Sequence of chain 12.A:
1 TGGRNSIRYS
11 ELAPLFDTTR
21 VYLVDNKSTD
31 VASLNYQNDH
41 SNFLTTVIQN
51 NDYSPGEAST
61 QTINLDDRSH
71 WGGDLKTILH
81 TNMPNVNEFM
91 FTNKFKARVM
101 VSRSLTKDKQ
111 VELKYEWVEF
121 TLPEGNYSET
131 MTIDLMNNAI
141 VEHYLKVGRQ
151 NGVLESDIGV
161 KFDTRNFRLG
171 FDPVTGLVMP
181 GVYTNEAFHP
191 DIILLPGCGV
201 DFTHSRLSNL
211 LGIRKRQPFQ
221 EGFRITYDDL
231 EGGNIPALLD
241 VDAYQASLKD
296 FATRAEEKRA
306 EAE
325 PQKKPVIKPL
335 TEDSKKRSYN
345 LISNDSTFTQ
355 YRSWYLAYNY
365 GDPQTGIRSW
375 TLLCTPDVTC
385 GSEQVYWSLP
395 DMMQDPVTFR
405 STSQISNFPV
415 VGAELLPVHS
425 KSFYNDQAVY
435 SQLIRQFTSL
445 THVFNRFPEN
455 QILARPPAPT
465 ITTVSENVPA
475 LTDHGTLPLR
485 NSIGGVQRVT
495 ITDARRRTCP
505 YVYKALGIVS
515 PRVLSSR

Binding-site contacts:
Ligand atom C3 contacts residue TRP117 of chain 12.A at 3.5 Å (hydrophobic).
Ligand atom C1 contacts residue ARG98 of chain 12.A at 3.2 Å.
Ligand atom O1S contacts residue THR226 of chain 12.A at 4.3 Å.
Ligand atom O1S contacts residue ASP228 of chain 12.A at 3.6 Å.
Ligand atom C14 contacts residue ARG224 of chain 12.A at 4.5 Å.
Ligand atom O1S contacts residue ARG98 of chain 12.A at 3.6 Å.
Ligand atom C3 contacts residue ARG224 of chain 12.A at 3.5 Å.
Ligand atom S1 contacts residue ARG98 of chain 12.A at 4.4 Å.
Ligand atom C15 contacts residue ARG224 of chain 12.A at 3.3 Å.
Ligand atom C3 contacts residue ARG98 of chain 12.A at 3.2 Å.
Ligand atom C2 contacts residue ARG98 of chain 12.A at 3.4 Å.
Ligand atom N1 contacts residue ARG224 of chain 12.A at 4.2 Å.
Ligand atom C2 contacts residue ARG224 of chain 12.A at 3.8 Å.
Ligand atom C13 contacts residue ARG224 of chain 12.A at 4.1 Å.
Ligand atom C15 contacts residue TRP117 of chain 12.A at 4.2 Å (hydrophobic).
Ligand atom C16 contacts residue TRP117 of chain 12.A at 3.7 Å (hydrophobic).
Ligand atom C16 contacts residue ARG224 of chain 12.A at 4.0 Å.
Ligand atom O3S contacts residue THR226 of chain 12.A at 4.0 Å.
Ligand atom C1 contacts residue ARG224 of chain 12.A at 3.8 Å.
Ligand atom N1 contacts residue ARG98 of chain 12.A at 4.3 Å.
Ligand atom N1 contacts residue TRP117 of chain 12.A at 4.1 Å.

The small molecule below binds the protein below.
Small molecule (SMILES): CCCCCCCCCCCC[N+](C)(C)CCCS(=O)(=O)O